Binding-site contacts:
Ligand atom C2 contacts residue ASN603 of chain 1.B at 2.4 Å.
Ligand atom C8 contacts residue ASN603 of chain 1.B at 4.5 Å.
Ligand atom C4 contacts residue ASN603 of chain 1.B at 4.2 Å.
Ligand atom O7 contacts residue THR605 of chain 1.B at 3.8 Å.
Ligand atom C1 contacts residue GLN631 of chain 1.B at 4.5 Å.
Ligand atom C5 contacts residue ASN603 of chain 1.B at 3.7 Å.
Ligand atom O7 contacts residue ASN603 of chain 1.B at 3.4 Å (h-bond).
Ligand atom C8 contacts residue THR605 of chain 1.B at 3.7 Å.
Ligand atom C7 contacts residue THR605 of chain 1.B at 3.7 Å.
Ligand atom N2 contacts residue ASN603 of chain 1.B at 2.9 Å (h-bond).
Ligand atom C1 contacts residue ASN603 of chain 1.B at 1.4 Å.
Ligand atom O5 contacts residue GLN631 of chain 1.B at 3.9 Å.
Ligand atom C7 contacts residue ASN603 of chain 1.B at 3.3 Å.
Ligand atom C3 contacts residue ASN603 of chain 1.B at 3.8 Å.
Ligand atom O5 contacts residue ASN603 of chain 1.B at 2.4 Å (h-bond).
Ligand atom N2 contacts residue THR605 of chain 1.B at 4.3 Å.

Sequence of chain 1.B:
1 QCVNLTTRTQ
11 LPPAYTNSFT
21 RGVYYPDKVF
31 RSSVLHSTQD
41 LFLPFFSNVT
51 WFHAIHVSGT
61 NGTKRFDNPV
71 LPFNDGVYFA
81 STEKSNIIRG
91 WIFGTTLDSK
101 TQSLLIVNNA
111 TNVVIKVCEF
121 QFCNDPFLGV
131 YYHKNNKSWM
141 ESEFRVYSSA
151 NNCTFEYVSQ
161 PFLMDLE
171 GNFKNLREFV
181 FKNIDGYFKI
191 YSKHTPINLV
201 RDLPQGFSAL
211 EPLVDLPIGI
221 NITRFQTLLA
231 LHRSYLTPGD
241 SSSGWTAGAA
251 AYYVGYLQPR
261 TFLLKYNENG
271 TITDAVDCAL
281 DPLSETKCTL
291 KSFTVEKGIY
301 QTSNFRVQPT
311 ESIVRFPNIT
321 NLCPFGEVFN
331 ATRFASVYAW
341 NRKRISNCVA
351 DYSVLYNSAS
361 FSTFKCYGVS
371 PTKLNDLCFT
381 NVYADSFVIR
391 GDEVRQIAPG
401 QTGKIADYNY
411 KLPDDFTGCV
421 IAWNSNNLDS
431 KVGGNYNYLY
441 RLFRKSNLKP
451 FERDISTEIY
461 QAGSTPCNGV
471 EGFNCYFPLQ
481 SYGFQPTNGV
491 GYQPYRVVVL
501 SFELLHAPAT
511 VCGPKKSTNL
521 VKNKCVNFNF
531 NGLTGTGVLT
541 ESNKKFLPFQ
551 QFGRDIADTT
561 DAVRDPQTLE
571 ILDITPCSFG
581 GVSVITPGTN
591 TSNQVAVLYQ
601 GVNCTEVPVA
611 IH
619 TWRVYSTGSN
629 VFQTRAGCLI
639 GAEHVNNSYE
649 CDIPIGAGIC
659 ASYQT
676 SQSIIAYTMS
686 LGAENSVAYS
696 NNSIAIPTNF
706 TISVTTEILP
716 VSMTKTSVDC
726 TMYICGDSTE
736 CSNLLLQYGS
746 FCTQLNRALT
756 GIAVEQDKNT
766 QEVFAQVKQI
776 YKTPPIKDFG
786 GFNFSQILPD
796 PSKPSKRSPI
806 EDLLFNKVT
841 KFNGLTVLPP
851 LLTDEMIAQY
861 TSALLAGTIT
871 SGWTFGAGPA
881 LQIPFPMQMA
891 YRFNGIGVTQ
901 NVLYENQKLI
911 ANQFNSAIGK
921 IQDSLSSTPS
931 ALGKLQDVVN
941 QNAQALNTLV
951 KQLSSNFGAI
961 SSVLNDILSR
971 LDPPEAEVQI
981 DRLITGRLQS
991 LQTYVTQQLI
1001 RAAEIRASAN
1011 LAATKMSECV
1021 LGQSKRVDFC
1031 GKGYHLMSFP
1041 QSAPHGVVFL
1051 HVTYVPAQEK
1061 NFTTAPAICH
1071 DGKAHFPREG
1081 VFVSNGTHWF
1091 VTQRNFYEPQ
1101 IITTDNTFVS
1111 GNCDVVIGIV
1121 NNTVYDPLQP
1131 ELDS

A small-molecule ligand and the protein it binds are described below.
Small molecule (SMILES): CC(=O)N[C@@H]1[C@@H](O)[C@H](O)[C@@H](CO)O[C@H]1O